The protein below binds the small molecule below.
Small molecule (SMILES): CC(=O)N[C@H]1[C@@H](O[C@H]2[C@H](O)[C@@H](NC(C)=O)CO[C@@H]2CO)O[C@H](CO)[C@@H](O)[C@@H]1O

Sequence of chain 1.A:
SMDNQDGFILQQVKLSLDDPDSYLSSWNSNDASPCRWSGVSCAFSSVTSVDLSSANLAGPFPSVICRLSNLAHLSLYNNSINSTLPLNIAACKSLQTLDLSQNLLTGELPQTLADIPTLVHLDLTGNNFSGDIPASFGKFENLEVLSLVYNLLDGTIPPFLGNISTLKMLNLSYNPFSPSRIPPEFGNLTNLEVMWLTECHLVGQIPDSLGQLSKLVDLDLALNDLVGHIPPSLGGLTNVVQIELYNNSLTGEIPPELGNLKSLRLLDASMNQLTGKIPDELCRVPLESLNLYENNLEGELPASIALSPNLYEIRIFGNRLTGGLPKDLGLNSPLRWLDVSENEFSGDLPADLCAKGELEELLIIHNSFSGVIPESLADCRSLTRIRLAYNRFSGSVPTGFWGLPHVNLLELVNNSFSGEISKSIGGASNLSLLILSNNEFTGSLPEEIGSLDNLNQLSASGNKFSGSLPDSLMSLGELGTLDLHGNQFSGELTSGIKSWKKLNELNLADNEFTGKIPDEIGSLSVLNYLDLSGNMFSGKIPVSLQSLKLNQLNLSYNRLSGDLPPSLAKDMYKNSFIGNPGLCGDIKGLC

Binding-site contacts:
Ligand atom O7 contacts residue ASN86 of chain 1.A at 3.3 Å (h-bond).
Ligand atom O6 contacts residue ALA62 of chain 1.A at 4.0 Å.
Ligand atom O3 contacts residue ASP20 of chain 1.A at 4.4 Å.
Ligand atom N2 contacts residue ASN86 of chain 1.A at 2.9 Å (h-bond).
Ligand atom C3 contacts residue ASP20 of chain 1.A at 4.1 Å.
Ligand atom C5 contacts residue ASN86 of chain 1.A at 3.7 Å.
Ligand atom C2 contacts residue ASN86 of chain 1.A at 2.5 Å.
Ligand atom C2 contacts residue ASP20 of chain 1.A at 4.2 Å.
Ligand atom C4 contacts residue ASN86 of chain 1.A at 4.2 Å.
Ligand atom O5 contacts residue GLY63 of chain 1.A at 4.1 Å.
Ligand atom N2 contacts residue ASP20 of chain 1.A at 3.3 Å (salt-bridge).
Ligand atom C8 contacts residue ASP20 of chain 1.A at 3.3 Å.
Ligand atom C8 contacts residue SER18 of chain 1.A at 3.5 Å.
Ligand atom C8 contacts residue ASN86 of chain 1.A at 4.4 Å.
Ligand atom C6 contacts residue ASP20 of chain 1.A at 3.7 Å.
Ligand atom O6 contacts residue ASP20 of chain 1.A at 4.4 Å.
Ligand atom C7 contacts residue ASP20 of chain 1.A at 4.1 Å.
Ligand atom O5 contacts residue ASN86 of chain 1.A at 2.4 Å (h-bond).
Ligand atom C7 contacts residue ASN86 of chain 1.A at 3.3 Å.
Ligand atom C6 contacts residue ALA62 of chain 1.A at 3.9 Å (hydrophobic).
Ligand atom C1 contacts residue ASN86 of chain 1.A at 1.4 Å.
Ligand atom C1 contacts residue GLY63 of chain 1.A at 4.4 Å.
Ligand atom C3 contacts residue ASN86 of chain 1.A at 3.8 Å.
Ligand atom C5 contacts residue GLY63 of chain 1.A at 4.4 Å.